Sequence of chain 2.A:
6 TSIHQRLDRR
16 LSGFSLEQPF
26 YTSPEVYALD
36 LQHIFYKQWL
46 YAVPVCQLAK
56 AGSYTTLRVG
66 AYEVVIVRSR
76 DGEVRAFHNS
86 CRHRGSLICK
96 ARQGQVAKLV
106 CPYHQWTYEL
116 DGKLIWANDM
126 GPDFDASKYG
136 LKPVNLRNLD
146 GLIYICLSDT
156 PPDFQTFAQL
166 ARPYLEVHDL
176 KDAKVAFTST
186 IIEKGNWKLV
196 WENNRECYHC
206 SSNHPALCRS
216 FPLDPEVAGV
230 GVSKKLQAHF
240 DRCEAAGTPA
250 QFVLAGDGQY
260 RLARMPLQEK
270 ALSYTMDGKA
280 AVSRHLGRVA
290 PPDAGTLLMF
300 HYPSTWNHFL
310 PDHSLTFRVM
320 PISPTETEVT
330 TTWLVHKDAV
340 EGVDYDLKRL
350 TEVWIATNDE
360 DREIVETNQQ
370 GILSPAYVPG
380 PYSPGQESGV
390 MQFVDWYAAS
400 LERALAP

Binding-site contacts:
Ligand atom O contacts residue HIS209 of chain 2.A at 2.9 Å.
Ligand atom OXT contacts residue THR356 of chain 2.A at 3.1 Å.
Ligand atom O contacts residue CYS205 of chain 2.A at 3.0 Å (h-bond).
Ligand atom CB contacts residue TRP353 of chain 2.A at 4.0 Å (hydrophobic).
Ligand atom C contacts residue HIS209 of chain 2.A at 3.6 Å.
Ligand atom N contacts residue CYS202 of chain 2.A at 4.1 Å.
Ligand atom N contacts residue CYS205 of chain 2.A at 4.2 Å.
Ligand atom CD contacts residue ALA223 of chain 2.A at 3.5 Å (hydrophobic).
Ligand atom O contacts residue FE1 of chain 2.C at 2.4 Å.
Ligand atom CG contacts residue PHE216 of chain 2.A at 4.2 Å (hydrophobic).
Ligand atom N contacts residue ASN199 of chain 2.A at 3.4 Å (h-bond).
Ligand atom C contacts residue HIS204 of chain 2.A at 4.2 Å.
Ligand atom N contacts residue HIS204 of chain 2.A at 4.0 Å.
Ligand atom CD contacts residue GLU201 of chain 2.A at 3.3 Å.
Ligand atom OXT contacts residue ASP360 of chain 2.A at 3.3 Å (salt-bridge).
Ligand atom C contacts residue THR356 of chain 2.A at 4.2 Å.
Ligand atom OXT contacts residue HIS209 of chain 2.A at 3.5 Å (h-bond).
Ligand atom CD contacts residue ASN199 of chain 2.A at 2.7 Å.
Ligand atom O contacts residue CYS202 of chain 2.A at 3.9 Å.
Ligand atom N contacts residue ASN198 of chain 2.A at 3.8 Å.
Ligand atom C contacts residue FE1 of chain 2.C at 2.7 Å.
Ligand atom C contacts residue TRP353 of chain 2.A at 4.3 Å (hydrophobic).
Ligand atom OXT contacts residue LEU212 of chain 2.A at 3.6 Å.
Ligand atom O contacts residue HIS204 of chain 2.A at 3.5 Å (h-bond).
Ligand atom O contacts residue LEU212 of chain 2.A at 3.9 Å.
Ligand atom N contacts residue GLU201 of chain 2.A at 3.2 Å (salt-bridge).
Ligand atom C contacts residue CYS205 of chain 2.A at 4.0 Å (hydrophobic).
Ligand atom OXT contacts residue TRP353 of chain 2.A at 3.5 Å.
Ligand atom CA contacts residue FE1 of chain 2.C at 3.6 Å.
Ligand atom C contacts residue LEU212 of chain 2.A at 3.9 Å (hydrophobic).
Ligand atom CD contacts residue CYS202 of chain 2.A at 4.2 Å (hydrophobic).
Ligand atom CB contacts residue ASN199 of chain 2.A at 4.3 Å.
Ligand atom CG contacts residue ASN199 of chain 2.A at 3.4 Å.
Ligand atom CG contacts residue ALA223 of chain 2.A at 3.9 Å (hydrophobic).
Ligand atom CB contacts residue PHE216 of chain 2.A at 4.3 Å (hydrophobic).
Ligand atom C contacts residue ASP360 of chain 2.A at 3.9 Å.
Ligand atom N contacts residue FE1 of chain 2.C at 3.9 Å.
Ligand atom O contacts residue ASP360 of chain 2.A at 4.4 Å.
Ligand atom CA contacts residue ASN199 of chain 2.A at 4.1 Å.
Ligand atom OXT contacts residue FE1 of chain 2.C at 3.0 Å.

This small molecule binds to this protein.
Small molecule (SMILES): O=C(O)[C@@H]1CCCN1